Sequence of chain 45.A:
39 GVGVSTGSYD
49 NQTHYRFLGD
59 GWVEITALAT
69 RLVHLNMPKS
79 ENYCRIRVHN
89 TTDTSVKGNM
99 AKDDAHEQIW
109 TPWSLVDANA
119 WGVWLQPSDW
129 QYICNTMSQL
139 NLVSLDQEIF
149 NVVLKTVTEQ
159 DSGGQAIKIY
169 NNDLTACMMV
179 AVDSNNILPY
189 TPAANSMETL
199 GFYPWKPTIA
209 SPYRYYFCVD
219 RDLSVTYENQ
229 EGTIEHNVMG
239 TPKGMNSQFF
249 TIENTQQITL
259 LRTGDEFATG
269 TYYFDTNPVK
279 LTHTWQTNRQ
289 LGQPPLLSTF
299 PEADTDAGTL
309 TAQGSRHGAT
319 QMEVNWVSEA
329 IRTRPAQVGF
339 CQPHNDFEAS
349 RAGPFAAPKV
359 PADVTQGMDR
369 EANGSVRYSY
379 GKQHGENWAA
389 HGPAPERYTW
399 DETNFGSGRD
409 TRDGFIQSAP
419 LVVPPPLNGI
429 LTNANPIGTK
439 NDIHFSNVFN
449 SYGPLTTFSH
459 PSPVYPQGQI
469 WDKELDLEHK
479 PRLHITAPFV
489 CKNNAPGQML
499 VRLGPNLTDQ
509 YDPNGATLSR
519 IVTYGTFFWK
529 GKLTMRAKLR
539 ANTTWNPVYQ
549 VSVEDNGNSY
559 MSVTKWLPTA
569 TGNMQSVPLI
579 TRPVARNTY

A protein and the small-molecule ligand that binds it are described below.
Small molecule (SMILES): Nc1ccn([C@H]2C[C@H](O[P](=O)(O)OC[C@H]3O[C@@H](n4cnc5c(N)ncnc54)C[C@@H]3O[P](=O)(O)OC[C@H]3O[C@@H](n4cnc5c(N)ncnc54)C[C@@H]3O[P](=O)(O)OC[C@H]3O[C@@H](n4cnc5c(N)ncnc54)C[C@@H]3O)[C@@H](COP(=O)=O)O2)c(=O)n1

Binding-site contacts:
Ligand atom N7 contacts residue TRP60 of chain 45.A at 3.9 Å.
Ligand atom O5' contacts residue PRO276 of chain 45.A at 2.8 Å.
Ligand atom C6 contacts residue TRP60 of chain 45.A at 3.4 Å (hydrophobic).
Ligand atom N1 contacts residue TRP60 of chain 45.A at 3.5 Å.
Ligand atom OP2 contacts residue ARG534 of chain 45.A at 3.6 Å.
Ligand atom O3' contacts residue PRO276 of chain 45.A at 3.4 Å.
Ligand atom OP2 contacts residue GLN137 of chain 45.A at 3.8 Å.
Ligand atom N6 contacts residue ASP58 of chain 45.A at 4.3 Å.
Ligand atom N6 contacts residue GLY57 of chain 45.A at 3.7 Å.
Ligand atom P contacts residue GLN137 of chain 45.A at 3.5 Å.
Ligand atom O5' contacts residue GLN137 of chain 45.A at 4.3 Å.
Ligand atom C8 contacts residue TRP60 of chain 45.A at 4.4 Å (hydrophobic).
Ligand atom P contacts residue ASN139 of chain 45.A at 3.7 Å.
Ligand atom OP2 contacts residue PRO276 of chain 45.A at 3.9 Å.
Ligand atom O3' contacts residue GLN137 of chain 45.A at 2.0 Å (h-bond).
Ligand atom C3' contacts residue PRO276 of chain 45.A at 3.2 Å (hydrophobic).
Ligand atom C1' contacts residue TRP60 of chain 45.A at 3.5 Å (hydrophobic).
Ligand atom C5 contacts residue TRP60 of chain 45.A at 3.8 Å (hydrophobic).
Ligand atom C2 contacts residue TRP60 of chain 45.A at 3.4 Å (hydrophobic).
Ligand atom OP1 contacts residue GLN137 of chain 45.A at 4.4 Å.
Ligand atom C1' contacts residue GLN137 of chain 45.A at 4.0 Å.
Ligand atom O5' contacts residue TRP60 of chain 45.A at 3.8 Å.
Ligand atom N9 contacts residue TRP60 of chain 45.A at 3.8 Å.
Ligand atom C4 contacts residue TRP60 of chain 45.A at 3.5 Å (hydrophobic).
Ligand atom C2' contacts residue GLN137 of chain 45.A at 2.9 Å.
Ligand atom O4' contacts residue TRP60 of chain 45.A at 4.2 Å.
Ligand atom C4' contacts residue GLN137 of chain 45.A at 4.1 Å.
Ligand atom N6 contacts residue TRP60 of chain 45.A at 3.0 Å.
Ligand atom C2' contacts residue TRP60 of chain 45.A at 4.1 Å (hydrophobic).
Ligand atom OP1 contacts residue ASN275 of chain 45.A at 4.5 Å.
Ligand atom C3' contacts residue GLN137 of chain 45.A at 2.6 Å.
Ligand atom N3 contacts residue TRP60 of chain 45.A at 3.0 Å.
Ligand atom OP1 contacts residue ASN139 of chain 45.A at 3.1 Å (h-bond).
Ligand atom OP1 contacts residue PRO276 of chain 45.A at 3.1 Å.
Ligand atom OP2 contacts residue TRP60 of chain 45.A at 4.4 Å.
Ligand atom P contacts residue PRO276 of chain 45.A at 3.8 Å.
Ligand atom C5' contacts residue PRO276 of chain 45.A at 3.7 Å (hydrophobic).
Ligand atom C4' contacts residue PRO276 of chain 45.A at 3.7 Å (hydrophobic).
Ligand atom OP2 contacts residue ASN139 of chain 45.A at 3.3 Å (h-bond).
Ligand atom O3' contacts residue TRP60 of chain 45.A at 4.4 Å.